The small molecule below binds the protein below.
Small molecule (SMILES): CC(=O)N[C@H]1[C@H](O[C@H]2[C@H](O)[C@@H](NC(C)=O)CO[C@@H]2CO)O[C@H](CO)[C@@H](O[C@@H]2O[C@H](CO)[C@@H](O)[C@H](O[C@H]3O[C@H](CO)[C@@H](O)[C@H](O)[C@@H]3O)[C@@H]2O)[C@@H]1O

Sequence of chain 1.I:
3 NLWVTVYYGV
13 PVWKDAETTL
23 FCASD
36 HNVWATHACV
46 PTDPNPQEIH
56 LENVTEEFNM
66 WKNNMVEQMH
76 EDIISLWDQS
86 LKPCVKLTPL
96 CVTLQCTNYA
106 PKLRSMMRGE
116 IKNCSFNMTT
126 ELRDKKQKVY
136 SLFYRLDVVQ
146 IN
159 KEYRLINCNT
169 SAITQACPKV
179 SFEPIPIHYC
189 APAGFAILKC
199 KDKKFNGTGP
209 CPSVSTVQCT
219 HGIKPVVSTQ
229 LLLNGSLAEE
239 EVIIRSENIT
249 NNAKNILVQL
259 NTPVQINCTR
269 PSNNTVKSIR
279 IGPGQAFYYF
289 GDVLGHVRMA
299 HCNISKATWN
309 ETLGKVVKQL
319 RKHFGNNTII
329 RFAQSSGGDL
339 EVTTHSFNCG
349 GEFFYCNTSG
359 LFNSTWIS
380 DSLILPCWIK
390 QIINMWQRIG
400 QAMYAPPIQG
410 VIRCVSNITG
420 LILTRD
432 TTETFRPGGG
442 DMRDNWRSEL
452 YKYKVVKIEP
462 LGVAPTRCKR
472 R

Binding-site contacts:
Ligand atom C7 contacts residue ASN232 of chain 1.I at 3.7 Å.
Ligand atom C4 contacts residue ASN232 of chain 1.I at 4.2 Å.
Ligand atom C2 contacts residue ASN232 of chain 1.I at 2.3 Å.
Ligand atom O3 contacts residue CYS347 of chain 1.I at 4.5 Å.
Ligand atom C8 contacts residue PHE345 of chain 1.I at 4.3 Å (hydrophobic).
Ligand atom O4 contacts residue VAL414 of chain 1.I at 3.9 Å.
Ligand atom C5 contacts residue VAL414 of chain 1.I at 3.6 Å (hydrophobic).
Ligand atom C4 contacts residue VAL414 of chain 1.I at 4.1 Å (hydrophobic).
Ligand atom C7 contacts residue VAL414 of chain 1.I at 4.0 Å (hydrophobic).
Ligand atom C8 contacts residue VAL224 of chain 1.I at 4.5 Å (hydrophobic).
Ligand atom C8 contacts residue CYS347 of chain 1.I at 4.2 Å (hydrophobic).
Ligand atom O5 contacts residue NAG1 of chain 1.CB at 3.9 Å.
Ligand atom C8 contacts residue ASN346 of chain 1.I at 3.8 Å.
Ligand atom C5 contacts residue ASN232 of chain 1.I at 3.6 Å.
Ligand atom O7 contacts residue ASN346 of chain 1.I at 3.8 Å.
Ligand atom O6 contacts residue GLY348 of chain 1.I at 4.0 Å.
Ligand atom C1 contacts residue NAG1 of chain 1.CB at 4.4 Å.
Ligand atom C3 contacts residue ASN232 of chain 1.I at 3.6 Å.
Ligand atom C1 contacts residue SER415 of chain 1.I at 3.7 Å.
Ligand atom C7 contacts residue ASN346 of chain 1.I at 4.2 Å.
Ligand atom C1 contacts residue ASN232 of chain 1.I at 1.4 Å.
Ligand atom C3 contacts residue VAL414 of chain 1.I at 3.9 Å (hydrophobic).
Ligand atom C6 contacts residue VAL414 of chain 1.I at 4.4 Å (hydrophobic).
Ligand atom O7 contacts residue VAL414 of chain 1.I at 3.6 Å (h-bond).
Ligand atom C5 contacts residue NAG1 of chain 1.CB at 3.7 Å.
Ligand atom N2 contacts residue SER415 of chain 1.I at 3.7 Å.
Ligand atom O5 contacts residue VAL414 of chain 1.I at 4.4 Å.
Ligand atom C1 contacts residue VAL414 of chain 1.I at 4.2 Å (hydrophobic).
Ligand atom O7 contacts residue ASN232 of chain 1.I at 4.2 Å.
Ligand atom O6 contacts residue SER179 of chain 1.I at 4.2 Å.
Ligand atom O7 contacts residue PRO182 of chain 1.I at 4.2 Å.
Ligand atom O5 contacts residue ASN232 of chain 1.I at 2.4 Å (h-bond).
Ligand atom C3 contacts residue SER415 of chain 1.I at 4.5 Å.
Ligand atom C3 contacts residue CYS413 of chain 1.I at 4.1 Å (hydrophobic).
Ligand atom C6 contacts residue NAG1 of chain 1.CB at 3.7 Å.
Ligand atom O3 contacts residue CYS413 of chain 1.I at 3.4 Å (h-bond).
Ligand atom N2 contacts residue ASN232 of chain 1.I at 2.8 Å (h-bond).
Ligand atom C8 contacts residue VAL414 of chain 1.I at 3.8 Å (hydrophobic).
Ligand atom C2 contacts residue SER415 of chain 1.I at 4.2 Å.
Ligand atom C8 contacts residue LEU231 of chain 1.I at 3.8 Å (hydrophobic).